A protein and the small-molecule ligand that binds it are described below.
Small molecule (SMILES): CC(=O)N[C@@H]1[C@@H](O)[C@H](O)[C@@H](CO)O[C@H]1O

Binding-site contacts:
Ligand atom C4 contacts residue ASN101 of chain 1.F at 4.4 Å.
Ligand atom C1 contacts residue SER103 of chain 1.F at 4.2 Å.
Ligand atom C8 contacts residue ASN101 of chain 1.F at 4.5 Å.
Ligand atom N2 contacts residue ASN101 of chain 1.F at 3.0 Å (h-bond).
Ligand atom C2 contacts residue ASN101 of chain 1.F at 2.5 Å.
Ligand atom O5 contacts residue ASN101 of chain 1.F at 2.5 Å (h-bond).
Ligand atom N2 contacts residue SER103 of chain 1.F at 4.0 Å.
Ligand atom C8 contacts residue SER103 of chain 1.F at 4.5 Å.
Ligand atom C3 contacts residue ASN101 of chain 1.F at 3.9 Å.
Ligand atom C7 contacts residue ASN101 of chain 1.F at 3.3 Å.
Ligand atom O7 contacts residue ASN101 of chain 1.F at 3.2 Å (h-bond).
Ligand atom C5 contacts residue ASN101 of chain 1.F at 3.8 Å.
Ligand atom C1 contacts residue ASN101 of chain 1.F at 1.5 Å.

Sequence of chain 1.F:
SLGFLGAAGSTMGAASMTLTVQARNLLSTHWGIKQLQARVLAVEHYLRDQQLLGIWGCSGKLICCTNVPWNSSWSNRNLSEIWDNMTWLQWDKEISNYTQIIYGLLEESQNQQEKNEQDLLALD